Sequence of chain 1.B:
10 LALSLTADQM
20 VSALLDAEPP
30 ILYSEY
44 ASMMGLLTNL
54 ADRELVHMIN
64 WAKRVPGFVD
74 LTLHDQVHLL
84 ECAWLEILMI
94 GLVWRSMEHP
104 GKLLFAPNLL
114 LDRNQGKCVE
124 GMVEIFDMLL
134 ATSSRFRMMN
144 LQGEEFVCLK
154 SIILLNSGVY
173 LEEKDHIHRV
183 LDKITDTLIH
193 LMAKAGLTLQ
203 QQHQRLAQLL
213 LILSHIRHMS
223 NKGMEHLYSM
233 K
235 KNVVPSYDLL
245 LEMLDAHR

The small molecule below binds the protein below.
Small molecule (SMILES): O=C(c1ccc(OCCN2CCCCC2)cc1)c1c(-c2ccc(O)cc2)sc2cc(O)ccc12

Binding-site contacts:
Ligand atom C9 contacts residue LEU132 of chain 1.B at 3.8 Å (hydrophobic).
Ligand atom N26 contacts residue VAL237 of chain 1.B at 3.6 Å.
Ligand atom O16 contacts residue LEU50 of chain 1.B at 3.3 Å.
Ligand atom C31 contacts residue VAL237 of chain 1.B at 3.5 Å (hydrophobic).
Ligand atom O3 contacts residue GLU57 of chain 1.B at 2.5 Å (salt-bridge).
Ligand atom C21 contacts residue LEU229 of chain 1.B at 3.6 Å (hydrophobic).
Ligand atom N26 contacts residue ASP55 of chain 1.B at 2.7 Å (salt-bridge).
Ligand atom C25 contacts residue ASP55 of chain 1.B at 3.7 Å.
Ligand atom O23 contacts residue TRP87 of chain 1.B at 3.9 Å.
Ligand atom C29 contacts residue LEU58 of chain 1.B at 3.8 Å (hydrophobic).
Ligand atom C20 contacts residue ALA54 of chain 1.B at 3.9 Å (hydrophobic).
Ligand atom C2 contacts residue GLU57 of chain 1.B at 3.1 Å.
Ligand atom C24 contacts residue ASP55 of chain 1.B at 3.8 Å.
Ligand atom C28 contacts residue ASP55 of chain 1.B at 3.5 Å.
Ligand atom C21 contacts residue ALA54 of chain 1.B at 3.7 Å (hydrophobic).
Ligand atom C5 contacts residue PHE108 of chain 1.B at 3.9 Å (hydrophobic).
Ligand atom C27 contacts residue VAL237 of chain 1.B at 3.5 Å (hydrophobic).
Ligand atom S6 contacts residue LEU95 of chain 1.B at 3.8 Å.
Ligand atom C12 contacts residue HIS228 of chain 1.B at 3.8 Å.
Ligand atom C3 contacts residue GLU57 of chain 1.B at 3.2 Å.
Ligand atom O11 contacts residue ILE128 of chain 1.B at 3.1 Å.
Ligand atom C27 contacts residue ASP55 of chain 1.B at 3.5 Å.
Ligand atom C18 contacts residue MET47 of chain 1.B at 3.7 Å (hydrophobic).
Ligand atom C1 contacts residue LEU50 of chain 1.B at 3.8 Å (hydrophobic).
Ligand atom O3 contacts residue ARG98 of chain 1.B at 3.0 Å (salt-bridge).
Ligand atom C24 contacts residue THR51 of chain 1.B at 3.8 Å.
Ligand atom O3 contacts residue LEU91 of chain 1.B at 3.9 Å.
Ligand atom C29 contacts residue PRO239 of chain 1.B at 3.6 Å (hydrophobic).
Ligand atom C19 contacts residue THR51 of chain 1.B at 3.6 Å.
Ligand atom C31 contacts residue TRP87 of chain 1.B at 3.7 Å (hydrophobic).
Ligand atom C20 contacts residue LEU229 of chain 1.B at 3.8 Å (hydrophobic).
Ligand atom O11 contacts residue HIS228 of chain 1.B at 2.8 Å (h-bond).
Ligand atom C31 contacts residue ASP55 of chain 1.B at 3.2 Å.
Ligand atom C25 contacts residue VAL237 of chain 1.B at 3.3 Å (hydrophobic).
Ligand atom C10 contacts residue ILE128 of chain 1.B at 3.6 Å (hydrophobic).
Ligand atom C11 contacts residue HIS228 of chain 1.B at 3.7 Å.
Ligand atom C1 contacts residue ALA54 of chain 1.B at 3.9 Å (hydrophobic).
Ligand atom C4 contacts residue LEU91 of chain 1.B at 3.7 Å (hydrophobic).
Ligand atom C30 contacts residue ASP55 of chain 1.B at 3.2 Å.
Ligand atom O16 contacts residue MET47 of chain 1.B at 3.8 Å.